Binding-site contacts:
Ligand atom CA contacts residue LYS242 of chain 1.A at 4.1 Å.
Ligand atom CA contacts residue THR213 of chain 1.A at 4.2 Å.
Ligand atom CA contacts residue LYS242 of chain 1.A at 3.7 Å.
Ligand atom CA contacts residue ASP243 of chain 1.A at 3.6 Å.
Ligand atom CA contacts residue LYS242 of chain 1.A at 2.9 Å.
Ligand atom N contacts residue THR213 of chain 1.A at 3.8 Å.
Ligand atom CG contacts residue MSE230 of chain 1.A at 3.9 Å.
Ligand atom N contacts residue ASP243 of chain 1.A at 4.2 Å.
Ligand atom C contacts residue ARG210 of chain 1.A at 3.5 Å.
Ligand atom CB contacts residue GLU212 of chain 1.A at 3.5 Å.
Ligand atom C contacts residue LYS242 of chain 1.A at 3.0 Å.
Ligand atom CB contacts residue ASP243 of chain 1.A at 3.9 Å.
Ligand atom CB contacts residue GLY211 of chain 1.A at 3.8 Å.
Ligand atom C contacts residue GLU212 of chain 1.A at 3.7 Å.
Ligand atom N contacts residue LYS242 of chain 1.A at 3.0 Å (salt-bridge).
Ligand atom O contacts residue ARG210 of chain 1.A at 3.1 Å (salt-bridge).
Ligand atom O contacts residue ASP243 of chain 1.A at 3.7 Å.
Ligand atom CA contacts residue ARG210 of chain 1.A at 3.2 Å.
Ligand atom C contacts residue ARG210 of chain 1.A at 3.7 Å.
Ligand atom OG contacts residue ARG210 of chain 1.A at 4.1 Å.
Ligand atom CE contacts residue ALA241 of chain 1.A at 3.3 Å (hydrophobic).
Ligand atom CA contacts residue GLU212 of chain 1.A at 3.6 Å.
Ligand atom CA contacts residue GLU212 of chain 1.A at 3.7 Å.
Ligand atom N contacts residue LYS242 of chain 1.A at 3.2 Å (salt-bridge).
Ligand atom N contacts residue LYS242 of chain 1.A at 3.6 Å (salt-bridge).
Ligand atom C contacts residue ASP243 of chain 1.A at 4.0 Å.
Ligand atom C contacts residue ARG210 of chain 1.A at 4.3 Å.
Ligand atom O contacts residue ARG210 of chain 1.A at 2.6 Å (salt-bridge).
Ligand atom OG contacts residue GLY211 of chain 1.A at 3.6 Å.
Ligand atom CE contacts residue MSE230 of chain 1.A at 3.5 Å.
Ligand atom OG contacts residue GLU212 of chain 1.A at 2.7 Å (salt-bridge).
Ligand atom O contacts residue ASP243 of chain 1.A at 3.6 Å.
Ligand atom CB contacts residue ARG210 of chain 1.A at 3.3 Å.
Ligand atom O contacts residue LYS242 of chain 1.A at 3.6 Å (salt-bridge).
Ligand atom N contacts residue GLU212 of chain 1.A at 2.8 Å (salt-bridge).
Ligand atom CB contacts residue LYS242 of chain 1.A at 3.3 Å.
Ligand atom N contacts residue ARG210 of chain 1.A at 3.5 Å (salt-bridge).
Ligand atom N contacts residue ASP243 of chain 1.A at 2.7 Å (salt-bridge).
Ligand atom C contacts residue LYS242 of chain 1.A at 4.0 Å.
Ligand atom C contacts residue THR213 of chain 1.A at 4.2 Å.

Sequence of chain 1.A:
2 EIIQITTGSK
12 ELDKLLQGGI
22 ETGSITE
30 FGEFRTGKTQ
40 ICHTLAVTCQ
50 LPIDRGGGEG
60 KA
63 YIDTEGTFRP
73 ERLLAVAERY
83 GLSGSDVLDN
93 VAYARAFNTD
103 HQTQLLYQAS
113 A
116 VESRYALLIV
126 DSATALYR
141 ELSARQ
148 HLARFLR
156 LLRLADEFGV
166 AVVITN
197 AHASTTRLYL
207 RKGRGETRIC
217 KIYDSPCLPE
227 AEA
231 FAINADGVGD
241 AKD

A small-molecule ligand and the protein it binds are described below.
Small molecule (SMILES): C[Se]CC[C@H](NC(=O)[C@H](CO)NC(=O)CN)C(=O)NCC=O